A small-molecule ligand and the protein it binds are described below.
Small molecule (SMILES): CCCC(=O)OC[C@H](COP(=O)(O)O[C@H]1[C@H](O)[C@@H](O)[C@H](OP(=O)(O)O)[C@@H](OP(=O)(O)O)[C@H]1O)OC(=O)CCC

Sequence of chain 1.C:
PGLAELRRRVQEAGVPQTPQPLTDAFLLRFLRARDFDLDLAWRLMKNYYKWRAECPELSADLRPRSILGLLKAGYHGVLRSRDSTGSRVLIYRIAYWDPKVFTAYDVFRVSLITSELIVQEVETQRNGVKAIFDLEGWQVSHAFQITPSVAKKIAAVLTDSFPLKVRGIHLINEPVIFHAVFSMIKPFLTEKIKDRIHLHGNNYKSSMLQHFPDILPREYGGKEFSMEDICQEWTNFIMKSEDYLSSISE

Binding-site contacts:
Ligand atom OP6 contacts residue ARG209 of chain 1.C at 2.8 Å (salt-bridge).
Ligand atom O0H contacts residue LEU171 of chain 1.C at 3.5 Å.
Ligand atom P1 contacts residue ILE206 of chain 1.C at 3.9 Å.
Ligand atom C0Q contacts residue ALA168 of chain 1.C at 4.0 Å (hydrophobic).
Ligand atom O6 contacts residue LEU171 of chain 1.C at 3.7 Å.
Ligand atom OP3 contacts residue THR172 of chain 1.C at 3.6 Å.
Ligand atom OP3 contacts residue LEU171 of chain 1.C at 2.8 Å (h-bond).
Ligand atom C0G contacts residue LEU171 of chain 1.C at 3.8 Å (hydrophobic).
Ligand atom P4 contacts residue ARG209 of chain 1.C at 3.6 Å.
Ligand atom O3 contacts residue LYS205 of chain 1.C at 2.8 Å (salt-bridge).
Ligand atom C4 contacts residue ARG209 of chain 1.C at 3.6 Å.
Ligand atom OP6 contacts residue ARG180 of chain 1.C at 3.3 Å.
Ligand atom O5 contacts residue VAL179 of chain 1.C at 3.2 Å (h-bond).
Ligand atom C0G contacts residue ILE206 of chain 1.C at 3.6 Å (hydrophobic).
Ligand atom P3 contacts residue LYS205 of chain 1.C at 3.2 Å.
Ligand atom O5 contacts residue LYS178 of chain 1.C at 3.2 Å.
Ligand atom O2 contacts residue ARG209 of chain 1.C at 3.6 Å (salt-bridge).
Ligand atom C1 contacts residue ILE206 of chain 1.C at 4.1 Å (hydrophobic).
Ligand atom C0I contacts residue ILE206 of chain 1.C at 3.9 Å (hydrophobic).
Ligand atom C0C contacts residue LEU171 of chain 1.C at 3.9 Å (hydrophobic).
Ligand atom C3 contacts residue LYS205 of chain 1.C at 3.7 Å.
Ligand atom C6 contacts residue ILE206 of chain 1.C at 3.8 Å (hydrophobic).
Ligand atom OP5 contacts residue ARG180 of chain 1.C at 3.5 Å (salt-bridge).
Ligand atom C0B contacts residue LEU171 of chain 1.C at 3.1 Å (hydrophobic).
Ligand atom O2 contacts residue LYS205 of chain 1.C at 2.8 Å (salt-bridge).
Ligand atom O0H contacts residue ILE206 of chain 1.C at 3.2 Å.
Ligand atom O0D contacts residue ILE206 of chain 1.C at 3.4 Å.
Ligand atom O12 contacts residue LYS205 of chain 1.C at 3.7 Å.
Ligand atom C2 contacts residue LYS205 of chain 1.C at 3.8 Å.
Ligand atom OP1 contacts residue ILE206 of chain 1.C at 3.3 Å.
Ligand atom OP5 contacts residue LYS178 of chain 1.C at 3.4 Å.
Ligand atom C0Q contacts residue THR172 of chain 1.C at 4.1 Å.
Ligand atom P1 contacts residue LEU171 of chain 1.C at 3.9 Å.
Ligand atom O11 contacts residue LYS205 of chain 1.C at 2.9 Å (salt-bridge).
Ligand atom OP1 contacts residue LEU171 of chain 1.C at 3.7 Å.
Ligand atom C0B contacts residue THR172 of chain 1.C at 3.8 Å.
Ligand atom OP4 contacts residue ARG209 of chain 1.C at 3.0 Å (salt-bridge).
Ligand atom O1 contacts residue ILE206 of chain 1.C at 3.2 Å.
Ligand atom OP4 contacts residue LYS205 of chain 1.C at 3.8 Å.
Ligand atom OP3 contacts residue ASP173 of chain 1.C at 3.8 Å.